Sequence of chain 1.B:
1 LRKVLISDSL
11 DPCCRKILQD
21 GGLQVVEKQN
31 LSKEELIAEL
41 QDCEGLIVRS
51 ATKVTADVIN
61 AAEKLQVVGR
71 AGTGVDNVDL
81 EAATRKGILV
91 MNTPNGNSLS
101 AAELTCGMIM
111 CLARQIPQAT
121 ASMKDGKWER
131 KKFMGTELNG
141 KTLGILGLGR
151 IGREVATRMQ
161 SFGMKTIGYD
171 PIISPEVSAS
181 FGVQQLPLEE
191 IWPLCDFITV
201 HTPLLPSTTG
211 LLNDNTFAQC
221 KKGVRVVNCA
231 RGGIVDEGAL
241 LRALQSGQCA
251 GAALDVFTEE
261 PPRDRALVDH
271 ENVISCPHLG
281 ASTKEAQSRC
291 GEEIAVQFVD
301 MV

This protein binds this small molecule.
Small molecule (SMILES): COC(=O)C[C@](O)(CCCC(C)(C)O)C(=O)O[C@@H]1C(OC)=C[C@]23CCCN2CCc2cc4c(cc2[C@H]13)OCO4

Binding-site contacts:
Ligand atom C18 contacts residue ARG150 of chain 1.B at 3.2 Å.
Ligand atom O2 contacts residue GLY152 of chain 1.B at 2.7 Å.
Ligand atom O4 contacts residue GLY149 of chain 1.B at 3.2 Å.
Ligand atom O1 contacts residue LEU146 of chain 1.B at 2.8 Å (h-bond).
Ligand atom C7 contacts residue GLY149 of chain 1.B at 3.5 Å.
Ligand atom C2 contacts residue ARG150 of chain 1.B at 3.2 Å.
Ligand atom C17 contacts residue LEU146 of chain 1.B at 3.1 Å (hydrophobic).
Ligand atom C5 contacts residue HIS201 of chain 1.B at 3.5 Å.
Ligand atom C13 contacts residue HIS201 of chain 1.B at 2.7 Å.
Ligand atom O7 contacts residue ASP170 of chain 1.B at 3.6 Å (salt-bridge).
Ligand atom O1 contacts residue GLY147 of chain 1.B at 3.1 Å.
Ligand atom O8 contacts residue ASP170 of chain 1.B at 3.4 Å (salt-bridge).
Ligand atom C15 contacts residue HIS201 of chain 1.B at 3.2 Å.
Ligand atom C16 contacts residue GLY149 of chain 1.B at 3.1 Å.
Ligand atom O1 contacts residue THR202 of chain 1.B at 3.2 Å (h-bond).
Ligand atom C17 contacts residue GLY147 of chain 1.B at 2.4 Å.
Ligand atom O1 contacts residue HIS201 of chain 1.B at 3.1 Å.
Ligand atom C11 contacts residue HIS201 of chain 1.B at 3.0 Å.
Ligand atom O2 contacts residue HIS201 of chain 1.B at 3.3 Å.
Ligand atom C13 contacts residue THR202 of chain 1.B at 3.6 Å.
Ligand atom C6 contacts residue GLY149 of chain 1.B at 3.4 Å.
Ligand atom C10 contacts residue HIS201 of chain 1.B at 3.4 Å.
Ligand atom C6 contacts residue ILE151 of chain 1.B at 3.5 Å (hydrophobic).
Ligand atom C21 contacts residue ASP170 of chain 1.B at 3.0 Å.
Ligand atom O2 contacts residue GLY147 of chain 1.B at 3.4 Å (h-bond).
Ligand atom C22 contacts residue ASP170 of chain 1.B at 3.3 Å.
Ligand atom O8 contacts residue GLY147 of chain 1.B at 3.1 Å.
Ligand atom C17 contacts residue LEU148 of chain 1.B at 3.1 Å (hydrophobic).
Ligand atom C14 contacts residue HIS201 of chain 1.B at 3.0 Å.
Ligand atom C7 contacts residue ILE151 of chain 1.B at 3.0 Å (hydrophobic).
Ligand atom C16 contacts residue GLY152 of chain 1.B at 2.7 Å.
Ligand atom C7 contacts residue ARG150 of chain 1.B at 2.9 Å.
Ligand atom C16 contacts residue ILE151 of chain 1.B at 3.1 Å (hydrophobic).
Ligand atom O3 contacts residue ARG150 of chain 1.B at 2.5 Å (salt-bridge).
Ligand atom C10 contacts residue ILE151 of chain 1.B at 3.5 Å (hydrophobic).
Ligand atom C1 contacts residue ARG150 of chain 1.B at 3.1 Å.
Ligand atom C8 contacts residue ILE151 of chain 1.B at 3.4 Å (hydrophobic).
Ligand atom C15 contacts residue GLY149 of chain 1.B at 3.3 Å.
Ligand atom C15 contacts residue GLY152 of chain 1.B at 3.1 Å.
Ligand atom C6 contacts residue ARG150 of chain 1.B at 3.6 Å.